Binding-site contacts:
Ligand atom CA contacts residue TYR38 of chain 1.E at 3.3 Å (hydrophobic).
Ligand atom CE1 contacts residue VAL33 of chain 1.D at 3.5 Å (hydrophobic).
Ligand atom ND1 contacts residue TYR101 of chain 1.D at 3.1 Å.
Ligand atom CB contacts residue SER57 of chain 1.D at 3.1 Å.
Ligand atom ND1 contacts residue PHE52 of chain 1.D at 3.2 Å.
Ligand atom C contacts residue TYR38 of chain 1.E at 3.1 Å (hydrophobic).
Ligand atom CE1 contacts residue GLU50 of chain 1.D at 3.5 Å.
Ligand atom CB contacts residue TYR59 of chain 1.D at 3.5 Å (hydrophobic).
Ligand atom N contacts residue PHE98 of chain 1.E at 3.2 Å (h-bond).
Ligand atom O contacts residue ARG101 of chain 1.E at 3.5 Å (salt-bridge).
Ligand atom NE2 contacts residue PHE52 of chain 1.D at 3.5 Å.
Ligand atom CE1 contacts residue PHE52 of chain 1.D at 3.4 Å (hydrophobic).
Ligand atom CD2 contacts residue PHE52 of chain 1.D at 3.5 Å (hydrophobic).
Ligand atom CG2 contacts residue TYR101 of chain 1.D at 2.6 Å (hydrophobic).
Ligand atom CB contacts residue TYR101 of chain 1.D at 3.2 Å (hydrophobic).
Ligand atom N contacts residue TYR59 of chain 1.D at 3.5 Å (h-bond).
Ligand atom N contacts residue SER97 of chain 1.E at 3.1 Å (h-bond).
Ligand atom CA contacts residue ASN31 of chain 1.E at 3.5 Å.
Ligand atom O contacts residue LEU100 of chain 1.E at 2.6 Å (h-bond).
Ligand atom O contacts residue ASN31 of chain 1.E at 3.5 Å (h-bond).
Ligand atom CD2 contacts residue TYR59 of chain 1.D at 3.4 Å (hydrophobic).
Ligand atom O contacts residue TYR101 of chain 1.D at 3.2 Å.
Ligand atom N contacts residue TYR101 of chain 1.D at 2.7 Å (h-bond).
Ligand atom CA contacts residue TYR101 of chain 1.D at 3.5 Å (hydrophobic).
Ligand atom CG contacts residue TYR59 of chain 1.D at 3.3 Å (hydrophobic).
Ligand atom O contacts residue TYR59 of chain 1.D at 2.9 Å (h-bond).
Ligand atom CG contacts residue SER57 of chain 1.D at 3.3 Å.
Ligand atom O contacts residue TYR59 of chain 1.D at 3.6 Å.
Ligand atom CA contacts residue SER97 of chain 1.E at 3.5 Å.
Ligand atom CD contacts residue TYR59 of chain 1.D at 3.4 Å (hydrophobic).
Ligand atom CA contacts residue PHE105 of chain 1.D at 3.4 Å (hydrophobic).
Ligand atom O contacts residue ASN31 of chain 1.E at 3.5 Å (h-bond).
Ligand atom N contacts residue PHE105 of chain 1.D at 3.5 Å.
Ligand atom O contacts residue TYR38 of chain 1.E at 3.2 Å.
Ligand atom CG contacts residue PHE52 of chain 1.D at 3.4 Å (hydrophobic).
Ligand atom NE2 contacts residue TYR59 of chain 1.D at 3.5 Å.
Ligand atom CG1 contacts residue TYR101 of chain 1.D at 3.3 Å (hydrophobic).
Ligand atom C contacts residue PHE105 of chain 1.D at 3.5 Å (hydrophobic).
Ligand atom CD2 contacts residue SER57 of chain 1.D at 3.2 Å.
Ligand atom CE1 contacts residue TYR101 of chain 1.D at 3.6 Å (hydrophobic).

Sequence of chain 1.D:
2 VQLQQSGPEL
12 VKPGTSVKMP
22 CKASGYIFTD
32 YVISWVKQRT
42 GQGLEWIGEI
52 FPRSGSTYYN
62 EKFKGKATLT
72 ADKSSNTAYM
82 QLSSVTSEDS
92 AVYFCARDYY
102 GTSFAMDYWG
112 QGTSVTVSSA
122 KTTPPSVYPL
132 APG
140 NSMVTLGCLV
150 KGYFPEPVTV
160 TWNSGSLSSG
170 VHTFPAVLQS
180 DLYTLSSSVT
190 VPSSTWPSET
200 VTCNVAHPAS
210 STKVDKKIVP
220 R

Sequence of chain 1.E:
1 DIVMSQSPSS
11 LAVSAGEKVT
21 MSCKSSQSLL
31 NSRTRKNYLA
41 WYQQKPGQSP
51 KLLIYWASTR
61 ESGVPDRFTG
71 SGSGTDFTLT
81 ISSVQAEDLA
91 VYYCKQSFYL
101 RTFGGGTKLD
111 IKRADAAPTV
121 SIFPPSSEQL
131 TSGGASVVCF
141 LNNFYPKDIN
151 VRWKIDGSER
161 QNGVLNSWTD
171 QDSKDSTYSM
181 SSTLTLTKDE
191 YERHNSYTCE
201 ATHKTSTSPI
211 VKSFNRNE

This protein binds this small molecule.
Small molecule (SMILES): CC(C)[C@H](NC(=O)[C@@H](N)Cc1cnc[nH]1)C(=O)N1CCC[C@H]1C(=O)NCC(=O)NCC(=O)NCC(=O)N[C@H](C=O)CO